Binding-site contacts:
Ligand atom C57 contacts residue GLN111 of chain 1.A at 3.6 Å.
Ligand atom C24 contacts residue PHE60 of chain 1.A at 3.7 Å (hydrophobic).
Ligand atom O67 contacts residue HIS126 of chain 1.A at 3.1 Å.
Ligand atom O66 contacts residue GLN63 of chain 1.A at 3.7 Å.
Ligand atom N65 contacts residue ARG55 of chain 1.A at 3.6 Å (salt-bridge).
Ligand atom O71 contacts residue THR73 of chain 1.A at 3.7 Å.
Ligand atom C60 contacts residue HIS126 of chain 1.A at 3.4 Å.
Ligand atom C7 contacts residue ALA101 of chain 1.A at 3.8 Å (hydrophobic).
Ligand atom C49 contacts residue PHE60 of chain 1.A at 3.7 Å (hydrophobic).
Ligand atom O68 contacts residue LEU122 of chain 1.A at 3.6 Å.
Ligand atom O68 contacts residue HIS126 of chain 1.A at 2.7 Å (h-bond).
Ligand atom C56 contacts residue GLN111 of chain 1.A at 3.6 Å.
Ligand atom O68 contacts residue TRP121 of chain 1.A at 3.8 Å.
Ligand atom C49 contacts residue TRP121 of chain 1.A at 3.8 Å (hydrophobic).
Ligand atom N65 contacts residue GLN63 of chain 1.A at 3.0 Å (h-bond).
Ligand atom C58 contacts residue ASN102 of chain 1.A at 3.8 Å.
Ligand atom C55 contacts residue GLN111 of chain 1.A at 3.5 Å.
Ligand atom C5 contacts residue HIS126 of chain 1.A at 3.9 Å.
Ligand atom C61 contacts residue HIS126 of chain 1.A at 3.5 Å.
Ligand atom O72 contacts residue ARG55 of chain 1.A at 3.5 Å (salt-bridge).
Ligand atom O66 contacts residue MET61 of chain 1.A at 3.8 Å.
Ligand atom C55 contacts residue GLY72 of chain 1.A at 3.8 Å.
Ligand atom C11 contacts residue ASN102 of chain 1.A at 3.6 Å.
Ligand atom O69 contacts residue GLN63 of chain 1.A at 3.0 Å (h-bond).
Ligand atom O67 contacts residue ASN102 of chain 1.A at 3.0 Å (h-bond).
Ligand atom N6 contacts residue GLN63 of chain 1.A at 3.4 Å (h-bond).
Ligand atom N9 contacts residue ASN102 of chain 1.A at 2.8 Å (h-bond).
Ligand atom C25 contacts residue PHE60 of chain 1.A at 3.8 Å (hydrophobic).
Ligand atom C8 contacts residue ASN102 of chain 1.A at 3.7 Å.
Ligand atom O66 contacts residue ARG55 of chain 1.A at 3.1 Å.
Ligand atom C5 contacts residue GLN63 of chain 1.A at 3.8 Å.
Ligand atom C10 contacts residue ASN102 of chain 1.A at 3.5 Å.
Ligand atom C5 contacts residue PHE113 of chain 1.A at 3.5 Å (hydrophobic).
Ligand atom C4 contacts residue PHE113 of chain 1.A at 3.9 Å (hydrophobic).
Ligand atom C54 contacts residue THR73 of chain 1.A at 3.7 Å.
Ligand atom C25 contacts residue ILE57 of chain 1.A at 3.7 Å (hydrophobic).
Ligand atom O69 contacts residue ARG55 of chain 1.A at 3.4 Å (salt-bridge).
Ligand atom O70 contacts residue ALA103 of chain 1.A at 3.4 Å.
Ligand atom C7 contacts residue HIS126 of chain 1.A at 3.9 Å.
Ligand atom O67 contacts residue ALA101 of chain 1.A at 3.2 Å.

The protein below binds the small molecule below.
Small molecule (SMILES): CC(=O)CC[C@H]1C(=O)N[C@@H](C(C)C)C(=O)N[C@@H](Cc2cccc(O)c2)C(=O)N2CCC[C@H](N2)C(=O)O[C@H](/C(C)=C/CO)C/C=C/C=C/[C@H](O)[C@H](C)[C@H]1O

Sequence of chain 1.A:
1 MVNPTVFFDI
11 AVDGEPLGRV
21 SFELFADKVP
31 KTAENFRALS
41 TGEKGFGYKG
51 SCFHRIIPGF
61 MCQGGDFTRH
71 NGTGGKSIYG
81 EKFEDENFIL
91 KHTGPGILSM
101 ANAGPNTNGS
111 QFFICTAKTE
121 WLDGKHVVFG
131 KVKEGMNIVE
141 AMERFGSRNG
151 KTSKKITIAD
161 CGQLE